Binding-site contacts:
Ligand atom O5 contacts residue SER132 of chain 1.B at 3.8 Å.
Ligand atom C5 contacts residue SER177 of chain 1.B at 3.5 Å.
Ligand atom C6 contacts residue GLU175 of chain 1.B at 3.8 Å.
Ligand atom C1 contacts residue HIS126 of chain 1.A at 3.6 Å.
Ligand atom C2 contacts residue GLU175 of chain 1.B at 3.6 Å.
Ligand atom O3 contacts residue GLU185 of chain 1.B at 2.7 Å (salt-bridge).
Ligand atom O5 contacts residue ASN130 of chain 1.A at 2.2 Å (h-bond).
Ligand atom C6 contacts residue SER132 of chain 1.B at 3.4 Å.
Ligand atom O3 contacts residue GLN176 of chain 1.B at 3.7 Å.
Ligand atom C8 contacts residue ARG127 of chain 1.A at 3.5 Å.
Ligand atom O3 contacts residue GLY285 of chain 1.A at 3.3 Å.
Ligand atom C7 contacts residue ASN130 of chain 1.A at 3.5 Å.
Ligand atom O3 contacts residue ARG292 of chain 1.A at 3.3 Å (salt-bridge).
Ligand atom C5 contacts residue ASN130 of chain 1.A at 3.5 Å.
Ligand atom O4 contacts residue LYS179 of chain 1.B at 2.5 Å (salt-bridge).
Ligand atom C8 contacts residue ALA123 of chain 1.A at 3.3 Å (hydrophobic).
Ligand atom O3 contacts residue SER177 of chain 1.B at 3.6 Å.
Ligand atom C2 contacts residue ASN130 of chain 1.A at 2.5 Å.
Ligand atom O6 contacts residue GLU175 of chain 1.B at 3.6 Å.
Ligand atom C8 contacts residue SVR1 of chain 1.E at 3.8 Å.
Ligand atom O6 contacts residue SER177 of chain 1.B at 2.4 Å (h-bond).
Ligand atom C6 contacts residue SER177 of chain 1.B at 3.0 Å.
Ligand atom O7 contacts residue ASN130 of chain 1.A at 3.4 Å (h-bond).
Ligand atom C1 contacts residue ASN130 of chain 1.A at 1.4 Å.
Ligand atom O4 contacts residue GLU175 of chain 1.B at 3.5 Å (salt-bridge).
Ligand atom O2 contacts residue TYR180 of chain 1.B at 3.7 Å.
Ligand atom C3 contacts residue GLU185 of chain 1.B at 3.8 Å.
Ligand atom C3 contacts residue ASN130 of chain 1.A at 3.8 Å.
Ligand atom N2 contacts residue ASN130 of chain 1.A at 3.1 Å (h-bond).
Ligand atom C5 contacts residue SER132 of chain 1.B at 3.4 Å.
Ligand atom O2 contacts residue GLU185 of chain 1.B at 3.3 Å (salt-bridge).
Ligand atom C8 contacts residue GLN176 of chain 1.B at 3.4 Å.
Ligand atom C5 contacts residue GLU175 of chain 1.B at 3.7 Å.
Ligand atom C7 contacts residue GLN176 of chain 1.B at 3.5 Å.
Ligand atom N2 contacts residue GLN176 of chain 1.B at 2.8 Å (h-bond).
Ligand atom N2 contacts residue HIS126 of chain 1.A at 3.6 Å.
Ligand atom O2 contacts residue GLU175 of chain 1.B at 2.8 Å (salt-bridge).
Ligand atom O7 contacts residue THR289 of chain 1.A at 3.4 Å.
Ligand atom C3 contacts residue GLN176 of chain 1.B at 3.6 Å.
Ligand atom O6 contacts residue LYS179 of chain 1.B at 3.4 Å.

Sequence of chain 1.A:
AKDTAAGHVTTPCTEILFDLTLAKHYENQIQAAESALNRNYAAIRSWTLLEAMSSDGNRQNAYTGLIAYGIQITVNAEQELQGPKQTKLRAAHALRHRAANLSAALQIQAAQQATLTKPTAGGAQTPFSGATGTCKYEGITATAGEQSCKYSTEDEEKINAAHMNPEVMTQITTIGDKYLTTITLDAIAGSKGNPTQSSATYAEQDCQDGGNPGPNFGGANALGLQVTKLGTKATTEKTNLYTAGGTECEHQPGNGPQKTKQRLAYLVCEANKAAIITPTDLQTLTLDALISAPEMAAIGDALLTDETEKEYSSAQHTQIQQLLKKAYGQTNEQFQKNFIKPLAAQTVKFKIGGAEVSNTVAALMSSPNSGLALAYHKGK

A protein and the small-molecule ligand that binds it are described below.
Small molecule (SMILES): CC(=O)N[C@H]1[C@H](O[C@H]2[C@H](O)[C@@H](NC(C)=O)CO[C@@H]2CO)O[C@H](CO)[C@@H](O[C@@H]2O[C@H](CO[C@H]3O[C@H](CO[C@H]4O[C@H](CO)[C@@H](O)[C@H](O)[C@@H]4O[C@H]4O[C@H](CO)[C@@H](O)[C@H](O)[C@@H]4O)[C@@H](O)[C@H](O[C@H]4O[C@H](CO)[C@@H](O)[C@H](O)[C@@H]4O)[C@@H]3O)[C@@H](O)[C@H](O[C@H]3O[C@H](CO)[C@@H](O)[C@H](O)[C@@H]3O[C@H]3O[C@H](CO)[C@@H](O)[C@H](O)[C@@H]3O)[C@@H]2O)[C@@H]1O

Sequence of chain 1.B:
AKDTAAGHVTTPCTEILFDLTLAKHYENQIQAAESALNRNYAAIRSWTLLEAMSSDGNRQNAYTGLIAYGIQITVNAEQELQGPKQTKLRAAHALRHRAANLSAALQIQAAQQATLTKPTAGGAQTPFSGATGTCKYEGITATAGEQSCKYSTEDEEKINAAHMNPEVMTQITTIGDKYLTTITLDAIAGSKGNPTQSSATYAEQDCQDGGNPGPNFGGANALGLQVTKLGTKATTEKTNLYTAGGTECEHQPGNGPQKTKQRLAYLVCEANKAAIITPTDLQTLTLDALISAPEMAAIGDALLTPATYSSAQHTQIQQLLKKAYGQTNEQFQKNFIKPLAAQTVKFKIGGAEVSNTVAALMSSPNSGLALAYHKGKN